Sequence of chain 1.A:
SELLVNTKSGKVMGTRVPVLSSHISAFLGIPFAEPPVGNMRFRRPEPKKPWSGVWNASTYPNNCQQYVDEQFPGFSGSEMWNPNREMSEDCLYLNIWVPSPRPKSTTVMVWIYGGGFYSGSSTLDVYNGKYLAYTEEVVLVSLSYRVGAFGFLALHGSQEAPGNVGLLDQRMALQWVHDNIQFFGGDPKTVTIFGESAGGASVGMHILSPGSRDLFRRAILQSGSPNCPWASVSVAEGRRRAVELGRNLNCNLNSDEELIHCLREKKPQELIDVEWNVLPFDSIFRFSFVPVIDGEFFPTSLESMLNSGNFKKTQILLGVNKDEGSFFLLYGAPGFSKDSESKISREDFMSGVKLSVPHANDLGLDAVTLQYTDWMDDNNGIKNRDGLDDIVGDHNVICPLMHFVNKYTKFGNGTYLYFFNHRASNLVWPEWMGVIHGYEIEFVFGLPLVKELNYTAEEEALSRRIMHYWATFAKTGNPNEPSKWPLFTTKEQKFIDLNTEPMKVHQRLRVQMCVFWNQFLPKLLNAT

Binding-site contacts:
Ligand atom C1 contacts residue ASN59 of chain 1.A at 1.5 Å.
Ligand atom C3 contacts residue ASN59 of chain 1.A at 3.8 Å.
Ligand atom C5 contacts residue SER61 of chain 1.A at 4.3 Å.
Ligand atom C8 contacts residue ASN59 of chain 1.A at 4.4 Å.
Ligand atom N2 contacts residue ASN59 of chain 1.A at 2.8 Å (h-bond).
Ligand atom C6 contacts residue THR62 of chain 1.A at 4.3 Å.
Ligand atom O5 contacts residue ASN59 of chain 1.A at 2.4 Å (h-bond).
Ligand atom O5 contacts residue SER61 of chain 1.A at 3.9 Å.
Ligand atom C5 contacts residue ASN59 of chain 1.A at 3.8 Å.
Ligand atom C4 contacts residue ASN59 of chain 1.A at 4.3 Å.
Ligand atom C1 contacts residue SER61 of chain 1.A at 3.3 Å.
Ligand atom C2 contacts residue SER61 of chain 1.A at 4.4 Å.
Ligand atom C2 contacts residue ASN59 of chain 1.A at 2.4 Å.
Ligand atom O7 contacts residue ASN59 of chain 1.A at 2.8 Å (h-bond).
Ligand atom C7 contacts residue ASN59 of chain 1.A at 3.0 Å.

This small molecule binds to this protein.
Small molecule (SMILES): CC(=O)N[C@@H]1[C@@H](O)[C@H](O)[C@@H](CO)O[C@H]1O